The small molecule below binds the protein below.
Small molecule (SMILES): O=C(N1CCc2ccc(O)cc2C1)C(F)(F)F

Binding-site contacts:
Ligand atom CAM contacts residue ALA42 of chain 1.A at 4.1 Å (hydrophobic).
Ligand atom CAM contacts residue GLU45 of chain 1.A at 3.0 Å.
Ligand atom OAA contacts residue LEU216 of chain 1.A at 4.2 Å.
Ligand atom FAC contacts residue ILE116 of chain 1.A at 4.3 Å.
Ligand atom CAI contacts residue MET80 of chain 1.A at 3.9 Å (hydrophobic).
Ligand atom CAH contacts residue ALA42 of chain 1.A at 3.7 Å (hydrophobic).
Ligand atom CAM contacts residue PHE96 of chain 1.A at 4.2 Å (hydrophobic).
Ligand atom CAK contacts residue PHE96 of chain 1.A at 4.0 Å (hydrophobic).
Ligand atom CAO contacts residue PHE96 of chain 1.A at 3.7 Å (hydrophobic).
Ligand atom FAE contacts residue HIS215 of chain 1.A at 3.9 Å.
Ligand atom CAI contacts residue LEU83 of chain 1.A at 4.1 Å (hydrophobic).
Ligand atom CAH contacts residue LEU38 of chain 1.A at 3.6 Å (hydrophobic).
Ligand atom OAB contacts residue GLU45 of chain 1.A at 2.1 Å (salt-bridge).
Ligand atom CAH contacts residue PHE96 of chain 1.A at 4.1 Å (hydrophobic).
Ligand atom OAB contacts residue ALA42 of chain 1.A at 3.6 Å.
Ligand atom CAQ contacts residue GLY212 of chain 1.A at 4.2 Å.
Ligand atom CAJ contacts residue PHE96 of chain 1.A at 4.3 Å (hydrophobic).
Ligand atom CAJ contacts residue MET80 of chain 1.A at 4.2 Å (hydrophobic).
Ligand atom CAQ contacts residue ILE113 of chain 1.A at 4.3 Å (hydrophobic).
Ligand atom OAB contacts residue LEU41 of chain 1.A at 3.1 Å.
Ligand atom FAE contacts residue GLY212 of chain 1.A at 3.5 Å.
Ligand atom CAI contacts residue PHE96 of chain 1.A at 4.2 Å (hydrophobic).
Ligand atom CAG contacts residue MET80 of chain 1.A at 4.2 Å (hydrophobic).
Ligand atom FAC contacts residue MET80 of chain 1.A at 3.8 Å.
Ligand atom CAG contacts residue PHE96 of chain 1.A at 4.2 Å (hydrophobic).
Ligand atom CAG contacts residue LEU79 of chain 1.A at 3.7 Å (hydrophobic).
Ligand atom FAD contacts residue ILE113 of chain 1.A at 3.4 Å.
Ligand atom OAA contacts residue LEU38 of chain 1.A at 4.2 Å.
Ligand atom CAK contacts residue LEU38 of chain 1.A at 4.0 Å (hydrophobic).
Ligand atom CAN contacts residue LEU83 of chain 1.A at 4.3 Å (hydrophobic).
Ligand atom FAC contacts residue MET76 of chain 1.A at 3.9 Å.
Ligand atom FAC contacts residue GLY212 of chain 1.A at 3.3 Å.
Ligand atom CAM contacts residue LEU41 of chain 1.A at 4.2 Å (hydrophobic).
Ligand atom CAF contacts residue LEU79 of chain 1.A at 3.7 Å (hydrophobic).
Ligand atom OAA contacts residue MET35 of chain 1.A at 4.2 Å.
Ligand atom CAN contacts residue PHE96 of chain 1.A at 3.8 Å (hydrophobic).
Ligand atom CAF contacts residue GLU45 of chain 1.A at 3.2 Å.
Ligand atom CAH contacts residue GLU45 of chain 1.A at 4.3 Å.
Ligand atom FAD contacts residue ILE116 of chain 1.A at 3.9 Å.
Ligand atom CAG contacts residue LEU83 of chain 1.A at 4.0 Å (hydrophobic).

Sequence of chain 1.A:
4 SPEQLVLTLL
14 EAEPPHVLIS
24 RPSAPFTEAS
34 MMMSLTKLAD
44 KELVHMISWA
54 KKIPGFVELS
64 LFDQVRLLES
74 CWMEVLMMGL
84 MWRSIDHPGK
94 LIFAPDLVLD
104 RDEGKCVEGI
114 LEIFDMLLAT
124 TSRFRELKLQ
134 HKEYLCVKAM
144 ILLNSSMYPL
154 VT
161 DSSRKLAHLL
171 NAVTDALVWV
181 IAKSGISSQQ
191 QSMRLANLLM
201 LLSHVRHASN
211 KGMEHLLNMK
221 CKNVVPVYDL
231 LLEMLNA